A protein and the small-molecule ligand that binds it are described below.
Small molecule (SMILES): CC(=O)N[C@H]1[C@H](O[C@H]2[C@H](O)[C@@H](NC(C)=O)CO[C@@H]2CO)O[C@H](CO)[C@@H](O)[C@@H]1O

Sequence of chain 1.D:
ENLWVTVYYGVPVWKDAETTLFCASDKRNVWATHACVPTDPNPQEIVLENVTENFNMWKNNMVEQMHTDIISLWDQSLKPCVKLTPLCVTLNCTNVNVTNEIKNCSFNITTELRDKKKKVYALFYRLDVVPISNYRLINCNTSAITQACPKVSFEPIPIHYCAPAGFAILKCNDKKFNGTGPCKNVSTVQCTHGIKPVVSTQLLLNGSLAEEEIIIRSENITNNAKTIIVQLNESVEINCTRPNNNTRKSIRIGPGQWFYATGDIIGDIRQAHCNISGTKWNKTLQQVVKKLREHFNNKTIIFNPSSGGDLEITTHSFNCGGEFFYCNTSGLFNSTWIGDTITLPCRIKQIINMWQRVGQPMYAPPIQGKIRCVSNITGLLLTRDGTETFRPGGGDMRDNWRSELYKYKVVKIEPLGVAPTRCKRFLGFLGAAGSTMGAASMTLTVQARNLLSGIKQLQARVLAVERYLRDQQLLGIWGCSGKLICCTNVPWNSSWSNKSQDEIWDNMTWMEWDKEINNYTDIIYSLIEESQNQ

Binding-site contacts:
Ligand atom C4 contacts residue ASN447 of chain 1.D at 4.3 Å.
Ligand atom C8 contacts residue ASN267 of chain 1.D at 3.5 Å.
Ligand atom O5 contacts residue SER296 of chain 1.D at 3.0 Å (h-bond).
Ligand atom C5 contacts residue SER296 of chain 1.D at 4.1 Å.
Ligand atom C1 contacts residue ASN447 of chain 1.D at 1.5 Å.
Ligand atom O6 contacts residue SER296 of chain 1.D at 3.2 Å (h-bond).
Ligand atom C2 contacts residue ASN447 of chain 1.D at 2.5 Å.
Ligand atom O7 contacts residue ASN447 of chain 1.D at 3.5 Å (h-bond).
Ligand atom C5 contacts residue ASN447 of chain 1.D at 3.7 Å.
Ligand atom C3 contacts residue ASN447 of chain 1.D at 3.8 Å.
Ligand atom O5 contacts residue ASN447 of chain 1.D at 2.4 Å (h-bond).
Ligand atom N2 contacts residue ASN447 of chain 1.D at 2.9 Å (h-bond).
Ligand atom C6 contacts residue SER296 of chain 1.D at 4.0 Å.
Ligand atom C7 contacts residue ASN267 of chain 1.D at 4.5 Å.
Ligand atom C8 contacts residue NAG1 of chain 1.CA at 3.4 Å.
Ligand atom C8 contacts residue ASN447 of chain 1.D at 4.1 Å.
Ligand atom C1 contacts residue SER296 of chain 1.D at 3.8 Å.
Ligand atom C7 contacts residue ASN447 of chain 1.D at 3.4 Å.